Sequence of chain 1.E:
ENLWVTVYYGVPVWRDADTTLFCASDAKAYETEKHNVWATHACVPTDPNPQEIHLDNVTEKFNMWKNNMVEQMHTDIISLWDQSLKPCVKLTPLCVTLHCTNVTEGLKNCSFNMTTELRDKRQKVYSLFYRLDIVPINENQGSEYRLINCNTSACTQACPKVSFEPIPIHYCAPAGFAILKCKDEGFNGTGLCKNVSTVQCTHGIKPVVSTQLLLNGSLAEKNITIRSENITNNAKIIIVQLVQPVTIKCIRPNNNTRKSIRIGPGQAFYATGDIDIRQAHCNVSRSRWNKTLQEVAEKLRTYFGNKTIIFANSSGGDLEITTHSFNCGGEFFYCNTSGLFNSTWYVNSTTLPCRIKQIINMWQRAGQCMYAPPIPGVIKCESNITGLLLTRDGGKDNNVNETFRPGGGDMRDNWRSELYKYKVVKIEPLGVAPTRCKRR

Binding-site contacts:
Ligand atom C3 contacts residue ASN103 of chain 1.E at 3.8 Å.
Ligand atom C6 contacts residue ASN103 of chain 1.E at 3.7 Å.
Ligand atom N2 contacts residue ASN103 of chain 1.E at 3.0 Å (h-bond).
Ligand atom C5 contacts residue ASN103 of chain 1.E at 3.7 Å.
Ligand atom C7 contacts residue ASN103 of chain 1.E at 3.2 Å.
Ligand atom O7 contacts residue ASN103 of chain 1.E at 2.9 Å (h-bond).
Ligand atom C1 contacts residue ASN103 of chain 1.E at 1.4 Å.
Ligand atom O6 contacts residue ASN103 of chain 1.E at 2.8 Å (h-bond).
Ligand atom C2 contacts residue ASN103 of chain 1.E at 2.5 Å.
Ligand atom O5 contacts residue ASN103 of chain 1.E at 2.3 Å (h-bond).
Ligand atom C4 contacts residue ASN103 of chain 1.E at 4.2 Å.

This protein binds this small molecule.
Small molecule (SMILES): CC(=O)N[C@@H]1[C@@H](O)[C@H](O)[C@@H](CO)O[C@H]1O